Sequence of chain 7.A:
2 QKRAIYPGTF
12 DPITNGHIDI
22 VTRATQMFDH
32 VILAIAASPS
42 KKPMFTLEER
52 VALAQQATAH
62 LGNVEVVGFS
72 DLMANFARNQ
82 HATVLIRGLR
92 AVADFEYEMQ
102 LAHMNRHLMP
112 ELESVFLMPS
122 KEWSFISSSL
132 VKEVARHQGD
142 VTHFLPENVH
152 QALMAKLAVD

The small molecule below binds the protein below.
Small molecule (SMILES): CC1=Nc2nc(N[C@H](CC#N)c3cccc(Cl)c3)nn2C(=O)C1

Binding-site contacts:
Ligand atom C18 contacts residue SO41 of chain 7.F at 3.2 Å.
Ligand atom C14 contacts residue ASP72 of chain 7.A at 3.2 Å.
Ligand atom CL contacts residue GLY9 of chain 7.A at 3.4 Å.
Ligand atom C3 contacts residue SO41 of chain 7.F at 3.6 Å.
Ligand atom C20 contacts residue SO41 of chain 7.F at 3.6 Å.
Ligand atom N9 contacts residue LEU73 of chain 7.A at 3.4 Å.
Ligand atom C19 contacts residue ALA37 of chain 7.A at 3.6 Å (hydrophobic).
Ligand atom N12 contacts residue ASP72 of chain 7.A at 2.9 Å (salt-bridge).
Ligand atom C17 contacts residue SO41 of chain 7.F at 3.5 Å.
Ligand atom C18 contacts residue ALA37 of chain 7.A at 3.6 Å (hydrophobic).
Ligand atom C10 contacts residue VAL135 of chain 12.A at 3.8 Å (hydrophobic).
Ligand atom C10 contacts residue LEU102 of chain 7.A at 3.7 Å (hydrophobic).
Ligand atom C14 contacts residue PHE70 of chain 7.A at 3.7 Å (hydrophobic).
Ligand atom N23 contacts residue ALA38 of chain 7.A at 3.3 Å (h-bond).
Ligand atom N6 contacts residue LEU73 of chain 7.A at 3.4 Å.
Ligand atom C1 contacts residue LEU102 of chain 7.A at 3.7 Å (hydrophobic).
Ligand atom O11 contacts residue GLU134 of chain 12.A at 3.4 Å.
Ligand atom N4 contacts residue SO41 of chain 7.F at 3.4 Å (h-bond).
Ligand atom N6 contacts residue MET74 of chain 7.A at 3.7 Å.
Ligand atom C17 contacts residue ALA37 of chain 7.A at 3.7 Å (hydrophobic).
Ligand atom O11 contacts residue SO41 of chain 7.F at 3.2 Å (h-bond).
Ligand atom N7 contacts residue SO41 of chain 7.F at 3.2 Å (h-bond).
Ligand atom C20 contacts residue ALA37 of chain 7.A at 3.7 Å (hydrophobic).
Ligand atom N9 contacts residue MET74 of chain 7.A at 2.9 Å (h-bond).
Ligand atom C13 contacts residue ASP72 of chain 7.A at 3.6 Å.
Ligand atom N23 contacts residue PHE70 of chain 7.A at 3.6 Å (h-bond).
Ligand atom C14 contacts residue SER71 of chain 7.A at 3.7 Å.
Ligand atom C5 contacts residue LEU73 of chain 7.A at 3.5 Å (hydrophobic).
Ligand atom C10 contacts residue ASN106 of chain 7.A at 3.6 Å.
Ligand atom C10 contacts residue MET105 of chain 7.A at 3.5 Å (hydrophobic).
Ligand atom C17 contacts residue PHE70 of chain 7.A at 3.8 Å (hydrophobic).
Ligand atom N23 contacts residue SER39 of chain 7.A at 2.8 Å (h-bond).
Ligand atom N23 contacts residue SER71 of chain 7.A at 3.8 Å.
Ligand atom C15 contacts residue SER71 of chain 7.A at 3.6 Å.
Ligand atom C15 contacts residue PHE70 of chain 7.A at 3.5 Å (hydrophobic).
Ligand atom C19 contacts residue THR10 of chain 7.A at 3.7 Å.
Ligand atom C2 contacts residue LEU102 of chain 7.A at 3.7 Å (hydrophobic).
Ligand atom C19 contacts residue SO41 of chain 7.F at 3.2 Å.
Ligand atom C5 contacts residue MET74 of chain 7.A at 3.5 Å (hydrophobic).
Ligand atom N23 contacts residue ALA37 of chain 7.A at 3.8 Å.

Sequence of chain 12.A:
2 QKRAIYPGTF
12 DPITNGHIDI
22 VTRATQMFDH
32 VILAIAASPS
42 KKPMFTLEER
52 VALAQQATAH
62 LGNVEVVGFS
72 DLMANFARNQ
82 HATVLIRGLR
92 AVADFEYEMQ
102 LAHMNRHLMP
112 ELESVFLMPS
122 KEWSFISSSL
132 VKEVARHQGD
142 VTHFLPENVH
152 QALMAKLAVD